Binding-site contacts:
Ligand atom C30 contacts residue ASN140 of chain 1.B at 3.5 Å.
Ligand atom C17 contacts residue GLN187 of chain 1.B at 3.4 Å.
Ligand atom O35 contacts residue GLY141 of chain 1.B at 3.5 Å (h-bond).
Ligand atom N31 contacts residue GLU164 of chain 1.B at 3.1 Å (salt-bridge).
Ligand atom O2 contacts residue GLN187 of chain 1.B at 3.3 Å.
Ligand atom N23 contacts residue HIS162 of chain 1.B at 3.0 Å (h-bond).
Ligand atom C6 contacts residue GLU164 of chain 1.B at 3.6 Å.
Ligand atom C1 contacts residue GLN187 of chain 1.B at 3.5 Å.
Ligand atom O33 contacts residue PHE138 of chain 1.B at 3.3 Å.
Ligand atom O33 contacts residue HIS161 of chain 1.B at 2.6 Å (h-bond).
Ligand atom O35 contacts residue SER142 of chain 1.B at 3.5 Å (h-bond).
Ligand atom O37 contacts residue CYS143 of chain 1.B at 3.1 Å (h-bond).
Ligand atom C18 contacts residue GLN187 of chain 1.B at 3.6 Å.
Ligand atom N23 contacts residue CYS143 of chain 1.B at 3.1 Å (h-bond).
Ligand atom O37 contacts residue HIS39 of chain 1.B at 2.6 Å (h-bond).
Ligand atom C24 contacts residue CYS143 of chain 1.B at 2.9 Å (hydrophobic).
Ligand atom N8 contacts residue GLU164 of chain 1.B at 2.7 Å (salt-bridge).
Ligand atom O35 contacts residue CYS143 of chain 1.B at 2.8 Å (h-bond).
Ligand atom N14 contacts residue GLN187 of chain 1.B at 3.1 Å (h-bond).
Ligand atom C3 contacts residue THR188 of chain 1.B at 3.5 Å.
Ligand atom C7 contacts residue GLU164 of chain 1.B at 3.5 Å.
Ligand atom N31 contacts residue PHE138 of chain 1.B at 3.2 Å (h-bond).
Ligand atom C11 contacts residue THR188 of chain 1.B at 3.6 Å.
Ligand atom O2 contacts residue THR188 of chain 1.B at 3.3 Å (h-bond).
Ligand atom C36 contacts residue HIS39 of chain 1.B at 3.3 Å.
Ligand atom C20 contacts residue HIS162 of chain 1.B at 3.5 Å.
Ligand atom C36 contacts residue CYS143 of chain 1.B at 2.3 Å (hydrophobic).
Ligand atom C29 contacts residue ASN140 of chain 1.B at 3.3 Å.
Ligand atom C15 contacts residue HIS162 of chain 1.B at 3.2 Å.
Ligand atom C26 contacts residue CYS143 of chain 1.B at 3.4 Å (hydrophobic).
Ligand atom C32 contacts residue GLU164 of chain 1.B at 3.6 Å.
Ligand atom C34 contacts residue CYS143 of chain 1.B at 1.8 Å (hydrophobic).
Ligand atom O37 contacts residue LEU25 of chain 1.B at 3.5 Å.
Ligand atom C20 contacts residue MET163 of chain 1.B at 3.6 Å (hydrophobic).
Ligand atom C10 contacts residue GLN187 of chain 1.B at 3.5 Å.
Ligand atom O13 contacts residue MET163 of chain 1.B at 3.3 Å.
Ligand atom C21 contacts residue HIS162 of chain 1.B at 3.6 Å.
Ligand atom O33 contacts residue GLU164 of chain 1.B at 3.6 Å.
Ligand atom C4 contacts residue ALA189 of chain 1.B at 3.5 Å (hydrophobic).
Ligand atom O13 contacts residue GLU164 of chain 1.B at 2.9 Å (salt-bridge).

Sequence of chain 1.B:
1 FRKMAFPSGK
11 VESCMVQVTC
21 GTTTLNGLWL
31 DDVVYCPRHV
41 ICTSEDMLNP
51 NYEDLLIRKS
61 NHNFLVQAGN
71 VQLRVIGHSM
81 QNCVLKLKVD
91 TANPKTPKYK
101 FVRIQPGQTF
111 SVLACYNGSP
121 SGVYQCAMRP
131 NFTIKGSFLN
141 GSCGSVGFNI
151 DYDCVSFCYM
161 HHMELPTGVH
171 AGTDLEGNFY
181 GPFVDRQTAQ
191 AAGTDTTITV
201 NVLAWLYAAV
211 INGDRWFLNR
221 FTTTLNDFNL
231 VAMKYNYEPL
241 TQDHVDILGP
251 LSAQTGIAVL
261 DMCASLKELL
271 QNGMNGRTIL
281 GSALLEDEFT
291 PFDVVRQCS

This small molecule binds to this protein.
Small molecule (SMILES): COc1cccc2[nH]c(C(=O)N[C@@H](CC(C)C)C(=O)N[C@@H](C[C@@H]3CCNC3=O)[C@H](O)CO)cc12